Sequence of chain 1.B:
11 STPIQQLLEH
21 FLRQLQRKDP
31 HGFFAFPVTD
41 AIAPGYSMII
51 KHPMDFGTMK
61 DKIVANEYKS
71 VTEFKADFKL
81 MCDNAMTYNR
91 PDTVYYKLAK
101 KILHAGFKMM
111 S

Binding-site contacts:
Ligand atom C26 contacts residue ASN89 of chain 1.B at 3.2 Å.
Ligand atom C14 contacts residue PHE36 of chain 1.B at 3.5 Å (hydrophobic).
Ligand atom C20 contacts residue TYR95 of chain 1.B at 3.5 Å (hydrophobic).
Ligand atom C37 contacts residue TYR88 of chain 1.B at 3.5 Å (hydrophobic).
Ligand atom N31 contacts residue ASN89 of chain 1.B at 2.9 Å (h-bond).
Ligand atom C41 contacts residue PHE33 of chain 1.B at 3.9 Å (hydrophobic).
Ligand atom C15 contacts residue ILE42 of chain 1.B at 3.5 Å (hydrophobic).
Ligand atom C28 contacts residue PHE34 of chain 1.B at 3.5 Å (hydrophobic).
Ligand atom C11 contacts residue PHE36 of chain 1.B at 3.8 Å (hydrophobic).
Ligand atom C41 contacts residue PHE34 of chain 1.B at 3.6 Å (hydrophobic).
Ligand atom C16 contacts residue PHE36 of chain 1.B at 3.5 Å (hydrophobic).
Ligand atom C6 contacts residue PHE36 of chain 1.B at 3.5 Å (hydrophobic).
Ligand atom C27 contacts residue VAL38 of chain 1.B at 3.8 Å (hydrophobic).
Ligand atom C21 contacts residue TYR95 of chain 1.B at 3.6 Å (hydrophobic).
Ligand atom C17 contacts residue HIS31 of chain 1.B at 3.8 Å.
Ligand atom C37 contacts residue ASN89 of chain 1.B at 3.7 Å.
Ligand atom O40 contacts residue THR93 of chain 1.B at 3.4 Å.
Ligand atom C38 contacts residue TYR88 of chain 1.B at 3.6 Å (hydrophobic).
Ligand atom O40 contacts residue ASN89 of chain 1.B at 3.5 Å.
Ligand atom O29 contacts residue ASN89 of chain 1.B at 3.0 Å (h-bond).
Ligand atom C25 contacts residue TYR95 of chain 1.B at 3.8 Å (hydrophobic).
Ligand atom S24 contacts residue TYR95 of chain 1.B at 3.5 Å.
Ligand atom C13 contacts residue PHE36 of chain 1.B at 3.7 Å (hydrophobic).
Ligand atom C19 contacts residue TYR95 of chain 1.B at 3.8 Å (hydrophobic).
Ligand atom C27 contacts residue PHE33 of chain 1.B at 3.5 Å (hydrophobic).
Ligand atom C15 contacts residue PHE36 of chain 1.B at 3.4 Å (hydrophobic).
Ligand atom O40 contacts residue ARG90 of chain 1.B at 2.9 Å (salt-bridge).
Ligand atom C28 contacts residue ALA85 of chain 1.B at 3.6 Å (hydrophobic).
Ligand atom C12 contacts residue PHE36 of chain 1.B at 3.6 Å (hydrophobic).
Ligand atom C30 contacts residue ASN89 of chain 1.B at 3.9 Å.
Ligand atom C34 contacts residue ASN89 of chain 1.B at 3.7 Å.
Ligand atom C22 contacts residue ASN89 of chain 1.B at 3.9 Å.
Ligand atom N23 contacts residue VAL38 of chain 1.B at 3.9 Å.
Ligand atom N2 contacts residue PHE36 of chain 1.B at 3.9 Å.
Ligand atom C33 contacts residue ASN89 of chain 1.B at 3.8 Å.
Ligand atom C16 contacts residue ILE42 of chain 1.B at 3.8 Å (hydrophobic).
Ligand atom C17 contacts residue PHE33 of chain 1.B at 3.6 Å (hydrophobic).
Ligand atom C18 contacts residue PHE33 of chain 1.B at 3.4 Å (hydrophobic).
Ligand atom N31 contacts residue TYR88 of chain 1.B at 3.7 Å.
Ligand atom C1 contacts residue PHE36 of chain 1.B at 3.6 Å (hydrophobic).

The protein below binds the small molecule below.
Small molecule (SMILES): CCCn1cc(-c2ccc3c(c2)c(C)cn3CC2CCNCC2)c2sc(C(=O)NC3CCS(=O)(=O)CC3)cc2c1=O